Sequence of chain 1.A:
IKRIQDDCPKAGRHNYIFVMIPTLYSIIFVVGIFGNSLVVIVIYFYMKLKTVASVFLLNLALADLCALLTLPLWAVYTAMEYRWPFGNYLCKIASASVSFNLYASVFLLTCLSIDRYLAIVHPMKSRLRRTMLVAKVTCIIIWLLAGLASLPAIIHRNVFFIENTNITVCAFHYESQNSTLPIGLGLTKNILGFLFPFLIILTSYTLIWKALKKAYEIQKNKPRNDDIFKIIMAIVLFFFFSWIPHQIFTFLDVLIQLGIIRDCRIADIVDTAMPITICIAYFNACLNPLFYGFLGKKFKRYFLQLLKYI

The small molecule below binds the protein below.
Small molecule (SMILES): CC(=O)N[C@@H]1[C@@H](O)[C@H](O)[C@@H](CO)O[C@H]1O

Binding-site contacts:
Ligand atom O7 contacts residue ASN565 of chain 1.A at 3.4 Å (h-bond).
Ligand atom C3 contacts residue ASN567 of chain 1.A at 3.8 Å.
Ligand atom C7 contacts residue ASN567 of chain 1.A at 3.5 Å.
Ligand atom C2 contacts residue ASN567 of chain 1.A at 2.5 Å.
Ligand atom C4 contacts residue ASN567 of chain 1.A at 4.2 Å.
Ligand atom C5 contacts residue ASN567 of chain 1.A at 3.7 Å.
Ligand atom C7 contacts residue ASN565 of chain 1.A at 3.7 Å.
Ligand atom N2 contacts residue ASN567 of chain 1.A at 2.9 Å (h-bond).
Ligand atom O7 contacts residue GLU564 of chain 1.A at 4.0 Å.
Ligand atom O7 contacts residue ASN567 of chain 1.A at 3.8 Å.
Ligand atom C8 contacts residue ASN565 of chain 1.A at 3.3 Å.
Ligand atom O5 contacts residue ASN567 of chain 1.A at 2.4 Å (h-bond).
Ligand atom C1 contacts residue ASN567 of chain 1.A at 1.4 Å.
Ligand atom C8 contacts residue THR566 of chain 1.A at 4.3 Å.